This small molecule binds to this protein.
Small molecule (SMILES): CC(=O)N[C@@H]1[C@@H](O)[C@H](O)[C@@H](CO)O[C@H]1O

Sequence of chain 1.F:
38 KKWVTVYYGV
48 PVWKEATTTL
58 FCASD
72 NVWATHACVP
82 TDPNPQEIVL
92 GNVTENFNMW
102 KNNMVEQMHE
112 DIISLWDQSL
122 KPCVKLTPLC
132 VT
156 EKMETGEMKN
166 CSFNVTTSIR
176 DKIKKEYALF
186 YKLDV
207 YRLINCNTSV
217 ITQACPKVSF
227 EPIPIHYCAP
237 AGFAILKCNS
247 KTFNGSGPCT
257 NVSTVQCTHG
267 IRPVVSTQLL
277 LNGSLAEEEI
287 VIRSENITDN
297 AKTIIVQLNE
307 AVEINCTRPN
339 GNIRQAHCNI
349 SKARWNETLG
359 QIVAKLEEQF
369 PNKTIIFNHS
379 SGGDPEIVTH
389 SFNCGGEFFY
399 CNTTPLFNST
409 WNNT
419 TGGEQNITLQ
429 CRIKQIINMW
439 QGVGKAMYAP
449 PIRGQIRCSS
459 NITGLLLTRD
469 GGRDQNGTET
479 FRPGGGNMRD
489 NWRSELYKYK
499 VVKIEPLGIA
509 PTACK

Binding-site contacts:
Ligand atom C8 contacts residue ILE348 of chain 1.F at 3.7 Å (hydrophobic).
Ligand atom C1 contacts residue ASN311 of chain 1.F at 1.4 Å.
Ligand atom O7 contacts residue NAG1 of chain 1.RA at 3.6 Å.
Ligand atom C4 contacts residue GLU309 of chain 1.F at 4.3 Å.
Ligand atom C8 contacts residue ASN311 of chain 1.F at 4.5 Å.
Ligand atom O7 contacts residue ASN311 of chain 1.F at 3.5 Å (h-bond).
Ligand atom C7 contacts residue ASN311 of chain 1.F at 3.4 Å.
Ligand atom O4 contacts residue GLU309 of chain 1.F at 4.2 Å.
Ligand atom N2 contacts residue ASN311 of chain 1.F at 2.9 Å (h-bond).
Ligand atom C2 contacts residue ASN311 of chain 1.F at 2.5 Å.
Ligand atom C8 contacts residue SER349 of chain 1.F at 3.4 Å.
Ligand atom O5 contacts residue ARG455 of chain 1.F at 4.5 Å.
Ligand atom C6 contacts residue ARG455 of chain 1.F at 4.3 Å.
Ligand atom O5 contacts residue ASN311 of chain 1.F at 2.4 Å (h-bond).
Ligand atom C5 contacts residue GLU309 of chain 1.F at 4.2 Å.
Ligand atom C3 contacts residue ASN311 of chain 1.F at 3.8 Å.
Ligand atom C4 contacts residue ASN311 of chain 1.F at 4.3 Å.
Ligand atom C1 contacts residue GLU309 of chain 1.F at 4.5 Å.
Ligand atom C3 contacts residue GLU309 of chain 1.F at 3.8 Å.
Ligand atom C5 contacts residue ASN311 of chain 1.F at 3.7 Å.
Ligand atom C8 contacts residue ASN347 of chain 1.F at 4.4 Å.
Ligand atom C8 contacts residue NAG1 of chain 1.RA at 4.4 Å.